Sequence of chain 1.B:
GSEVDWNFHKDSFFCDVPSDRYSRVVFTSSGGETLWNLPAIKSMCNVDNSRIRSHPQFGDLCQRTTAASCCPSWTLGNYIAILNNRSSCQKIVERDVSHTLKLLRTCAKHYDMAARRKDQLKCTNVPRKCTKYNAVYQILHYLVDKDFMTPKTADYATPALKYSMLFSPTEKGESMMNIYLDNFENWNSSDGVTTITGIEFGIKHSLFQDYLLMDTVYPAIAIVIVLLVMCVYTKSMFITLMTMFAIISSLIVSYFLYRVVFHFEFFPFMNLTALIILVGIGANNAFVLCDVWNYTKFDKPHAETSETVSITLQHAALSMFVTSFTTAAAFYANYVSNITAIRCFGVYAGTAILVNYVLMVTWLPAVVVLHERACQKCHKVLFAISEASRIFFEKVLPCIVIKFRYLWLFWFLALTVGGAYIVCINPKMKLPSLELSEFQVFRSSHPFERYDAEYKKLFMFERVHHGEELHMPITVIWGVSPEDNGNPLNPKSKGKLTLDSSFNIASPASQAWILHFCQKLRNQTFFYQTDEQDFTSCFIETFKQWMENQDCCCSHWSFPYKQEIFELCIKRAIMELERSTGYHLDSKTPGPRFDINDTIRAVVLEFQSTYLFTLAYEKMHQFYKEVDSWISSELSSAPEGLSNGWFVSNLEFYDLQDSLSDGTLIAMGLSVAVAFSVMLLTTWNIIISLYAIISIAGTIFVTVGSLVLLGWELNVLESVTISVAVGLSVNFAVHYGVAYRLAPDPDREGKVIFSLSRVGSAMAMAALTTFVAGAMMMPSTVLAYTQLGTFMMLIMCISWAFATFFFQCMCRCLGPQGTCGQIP

Binding-site contacts:
Ligand atom CAC contacts residue LEU758 of chain 1.B at 4.0 Å (hydrophobic).
Ligand atom CAN contacts residue VAL748 of chain 1.B at 3.9 Å (hydrophobic).
Ligand atom OAW contacts residue GLU662 of chain 1.B at 4.1 Å.
Ligand atom CAS contacts residue MET466 of chain 1.B at 3.1 Å (hydrophobic).
Ligand atom CAA contacts residue Y011 of chain 1.I at 3.7 Å.
Ligand atom CAD contacts residue Y011 of chain 1.I at 3.6 Å.
Ligand atom CAJ contacts residue Y011 of chain 1.I at 4.1 Å.
Ligand atom CAB contacts residue LEU709 of chain 1.B at 4.3 Å (hydrophobic).
Ligand atom CBF contacts residue MET466 of chain 1.B at 4.2 Å (hydrophobic).
Ligand atom CBA contacts residue ILE766 of chain 1.B at 3.9 Å (hydrophobic).
Ligand atom CAO contacts residue LEU709 of chain 1.B at 4.3 Å (hydrophobic).
Ligand atom CAJ contacts residue VAL460 of chain 1.B at 4.1 Å (hydrophobic).
Ligand atom CBA contacts residue MET712 of chain 1.B at 3.9 Å (hydrophobic).
Ligand atom CAQ contacts residue SER705 of chain 1.B at 4.2 Å.
Ligand atom CAU contacts residue MET466 of chain 1.B at 3.2 Å (hydrophobic).
Ligand atom CAB contacts residue ILE766 of chain 1.B at 3.7 Å (hydrophobic).
Ligand atom OAG contacts residue TYR661 of chain 1.B at 3.3 Å.
Ligand atom CAY contacts residue GLU662 of chain 1.B at 3.8 Å.
Ligand atom CBF contacts residue LEU468 of chain 1.B at 4.1 Å (hydrophobic).
Ligand atom CAT contacts residue LEU468 of chain 1.B at 3.8 Å (hydrophobic).
Ligand atom CAR contacts residue LYS465 of chain 1.B at 4.4 Å.
Ligand atom CBD contacts residue SER705 of chain 1.B at 4.4 Å.
Ligand atom CAL contacts residue GLU662 of chain 1.B at 3.7 Å.
Ligand atom CAP contacts residue LEU709 of chain 1.B at 3.6 Å (hydrophobic).
Ligand atom CAQ contacts residue LEU709 of chain 1.B at 3.9 Å (hydrophobic).
Ligand atom CAM contacts residue GLU662 of chain 1.B at 3.8 Å.
Ligand atom CAN contacts residue ILE766 of chain 1.B at 4.2 Å (hydrophobic).
Ligand atom CBG contacts residue SER705 of chain 1.B at 4.4 Å.
Ligand atom CAO contacts residue Y011 of chain 1.I at 4.4 Å.
Ligand atom CAD contacts residue LYS465 of chain 1.B at 3.6 Å.
Ligand atom OAW contacts residue TYR661 of chain 1.B at 4.2 Å.
Ligand atom CAS contacts residue LYS465 of chain 1.B at 4.3 Å.
Ligand atom CAB contacts residue MET712 of chain 1.B at 3.6 Å (hydrophobic).
Ligand atom OAG contacts residue GLU662 of chain 1.B at 3.2 Å (salt-bridge).
Ligand atom CAK contacts residue SER705 of chain 1.B at 3.2 Å.
Ligand atom CAY contacts residue TYR661 of chain 1.B at 4.1 Å (hydrophobic).
Ligand atom CAI contacts residue SER705 of chain 1.B at 4.0 Å.
Ligand atom CBC contacts residue TYR661 of chain 1.B at 4.0 Å (hydrophobic).
Ligand atom CAC contacts residue MET466 of chain 1.B at 3.6 Å (hydrophobic).
Ligand atom CAE contacts residue Y011 of chain 1.I at 3.6 Å.

This small molecule binds to this protein.
Small molecule (SMILES): CC(C)CCC[C@@H](C)[C@H]1CC[C@H]2[C@@H]3CC=C4C[C@@H](OC(=O)CCC(=O)O)CC[C@]4(C)[C@H]3CC[C@]12C